Binding-site contacts:
Ligand atom O03 contacts residue MET99 of chain 1.C at 2.9 Å (h-bond).
Ligand atom C27 contacts residue ALA139 of chain 1.C at 3.7 Å (hydrophobic).
Ligand atom C08 contacts residue PRO125 of chain 1.C at 3.4 Å (hydrophobic).
Ligand atom O03 contacts residue SER98 of chain 1.C at 2.7 Å (h-bond).
Ligand atom N09 contacts residue GLY69 of chain 1.C at 2.9 Å (h-bond).
Ligand atom C05 contacts residue SER98 of chain 1.C at 3.3 Å.
Ligand atom N17 contacts residue LEU126 of chain 1.C at 2.8 Å (h-bond).
Ligand atom O02 contacts residue SER98 of chain 1.C at 2.7 Å (h-bond).
Ligand atom C06 contacts residue MET99 of chain 1.C at 3.8 Å (hydrophobic).
Ligand atom O11 contacts residue PRO125 of chain 1.C at 3.3 Å.
Ligand atom O26 contacts residue ILE143 of chain 1.C at 3.6 Å.
Ligand atom C18 contacts residue LEU126 of chain 1.C at 3.8 Å (hydrophobic).
Ligand atom O03 contacts residue GLY69 of chain 1.C at 2.7 Å (h-bond).
Ligand atom O19 contacts residue VAL71 of chain 1.C at 2.9 Å (h-bond).
Ligand atom C13 contacts residue LEU126 of chain 1.C at 3.6 Å (hydrophobic).
Ligand atom CL01 contacts residue GLY127 of chain 1.C at 3.5 Å.
Ligand atom O03 contacts residue GLY68 of chain 1.C at 3.4 Å.
Ligand atom C12 contacts residue LEU126 of chain 1.C at 3.6 Å (hydrophobic).
Ligand atom B28 contacts residue MET99 of chain 1.C at 3.6 Å.
Ligand atom O19 contacts residue SER70 of chain 1.C at 3.8 Å.
Ligand atom C04 contacts residue GLY69 of chain 1.C at 3.9 Å.
Ligand atom C06 contacts residue SER98 of chain 1.C at 3.1 Å.
Ligand atom C18 contacts residue VAL71 of chain 1.C at 3.8 Å (hydrophobic).
Ligand atom C25 contacts residue LEU126 of chain 1.C at 3.4 Å (hydrophobic).
Ligand atom C20 contacts residue LEU126 of chain 1.C at 3.7 Å (hydrophobic).
Ligand atom O26 contacts residue HIS142 of chain 1.C at 3.2 Å (h-bond).
Ligand atom CL01 contacts residue LEU126 of chain 1.C at 3.2 Å.
Ligand atom N09 contacts residue SER98 of chain 1.C at 3.9 Å.
Ligand atom C12 contacts residue GLY69 of chain 1.C at 3.6 Å.
Ligand atom C05 contacts residue VAL71 of chain 1.C at 3.7 Å (hydrophobic).
Ligand atom C04 contacts residue SER98 of chain 1.C at 2.7 Å.
Ligand atom O02 contacts residue HIS123 of chain 1.C at 3.5 Å (h-bond).
Ligand atom B28 contacts residue SER98 of chain 1.C at 1.7 Å.
Ligand atom C10 contacts residue GLY69 of chain 1.C at 3.6 Å.
Ligand atom C16 contacts residue GLY69 of chain 1.C at 3.9 Å.
Ligand atom B28 contacts residue HIS123 of chain 1.C at 3.5 Å.
Ligand atom O11 contacts residue LEU126 of chain 1.C at 2.9 Å (h-bond).
Ligand atom C07 contacts residue MET99 of chain 1.C at 3.5 Å (hydrophobic).
Ligand atom C08 contacts residue HIS123 of chain 1.C at 3.3 Å.
Ligand atom C08 contacts residue GLN124 of chain 1.C at 3.5 Å.

The small molecule below binds the protein below.
Small molecule (SMILES): COc1ccc(C(=O)N[C@@H](CC(C)C)C(=O)N[C@@H](CC(C)C)B(O)O)c(Cl)c1

Sequence of chain 1.C:
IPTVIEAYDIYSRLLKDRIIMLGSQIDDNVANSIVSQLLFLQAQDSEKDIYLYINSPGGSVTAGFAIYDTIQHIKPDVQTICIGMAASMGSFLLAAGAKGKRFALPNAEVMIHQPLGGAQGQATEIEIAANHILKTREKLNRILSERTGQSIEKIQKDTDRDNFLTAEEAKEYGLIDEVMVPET